The small molecule below binds the protein below.
Small molecule (SMILES): CC(=O)N[C@@H]1[C@@H](O)[C@H](O)[C@@H](CO)O[C@H]1O

Binding-site contacts:
Ligand atom O7 contacts residue ASN685 of chain 1.B at 3.2 Å (h-bond).
Ligand atom C4 contacts residue ASN685 of chain 1.B at 4.2 Å.
Ligand atom C1 contacts residue ASN685 of chain 1.B at 1.4 Å.
Ligand atom C7 contacts residue ASN685 of chain 1.B at 3.2 Å.
Ligand atom C2 contacts residue ASN685 of chain 1.B at 2.5 Å.
Ligand atom C5 contacts residue ASN685 of chain 1.B at 3.7 Å.
Ligand atom C3 contacts residue ASN685 of chain 1.B at 3.8 Å.
Ligand atom C8 contacts residue ASN685 of chain 1.B at 4.4 Å.
Ligand atom N2 contacts residue ASN685 of chain 1.B at 2.9 Å (h-bond).
Ligand atom O5 contacts residue ASN685 of chain 1.B at 2.4 Å (h-bond).

Sequence of chain 1.B:
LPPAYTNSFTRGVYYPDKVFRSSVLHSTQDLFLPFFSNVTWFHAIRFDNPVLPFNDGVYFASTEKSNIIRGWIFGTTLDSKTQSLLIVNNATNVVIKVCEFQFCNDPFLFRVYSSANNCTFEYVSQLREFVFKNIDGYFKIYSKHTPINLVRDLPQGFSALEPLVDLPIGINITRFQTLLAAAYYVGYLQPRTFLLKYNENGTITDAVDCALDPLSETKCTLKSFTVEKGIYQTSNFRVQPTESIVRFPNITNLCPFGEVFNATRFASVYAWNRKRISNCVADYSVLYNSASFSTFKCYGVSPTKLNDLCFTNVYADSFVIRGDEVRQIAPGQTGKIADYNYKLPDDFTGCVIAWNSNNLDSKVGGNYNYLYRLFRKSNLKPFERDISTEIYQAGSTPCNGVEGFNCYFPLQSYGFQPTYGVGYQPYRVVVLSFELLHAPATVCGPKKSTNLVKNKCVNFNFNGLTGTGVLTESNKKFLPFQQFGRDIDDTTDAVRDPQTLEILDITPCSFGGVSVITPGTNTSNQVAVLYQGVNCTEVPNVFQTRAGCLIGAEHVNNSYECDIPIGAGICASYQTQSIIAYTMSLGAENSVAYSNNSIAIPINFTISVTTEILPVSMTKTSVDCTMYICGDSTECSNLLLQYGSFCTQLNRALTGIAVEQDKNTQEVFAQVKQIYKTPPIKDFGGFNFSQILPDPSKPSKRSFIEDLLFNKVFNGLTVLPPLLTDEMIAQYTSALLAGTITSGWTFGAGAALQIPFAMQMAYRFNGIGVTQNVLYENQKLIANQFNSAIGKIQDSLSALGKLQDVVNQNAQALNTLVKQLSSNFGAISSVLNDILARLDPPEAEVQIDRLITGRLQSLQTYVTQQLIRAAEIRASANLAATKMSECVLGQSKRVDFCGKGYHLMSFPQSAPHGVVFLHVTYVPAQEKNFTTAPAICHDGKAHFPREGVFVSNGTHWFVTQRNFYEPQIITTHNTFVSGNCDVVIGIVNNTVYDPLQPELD